This protein binds this small molecule.
Small molecule (SMILES): Cc1cc(N)nc2ccccc12

Sequence of chain 2.A:
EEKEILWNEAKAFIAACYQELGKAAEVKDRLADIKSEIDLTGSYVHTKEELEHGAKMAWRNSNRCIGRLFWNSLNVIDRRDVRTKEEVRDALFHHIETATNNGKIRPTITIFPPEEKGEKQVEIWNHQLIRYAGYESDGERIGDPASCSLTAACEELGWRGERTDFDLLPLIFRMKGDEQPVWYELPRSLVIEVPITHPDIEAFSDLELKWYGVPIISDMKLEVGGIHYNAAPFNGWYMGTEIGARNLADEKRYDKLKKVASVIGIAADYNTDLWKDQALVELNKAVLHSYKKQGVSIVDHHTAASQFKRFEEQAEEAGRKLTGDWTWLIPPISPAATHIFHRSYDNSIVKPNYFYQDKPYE

Binding-site contacts:
Ligand atom C01 contacts residue HEM1 of chain 2.B at 3.2 Å.
Ligand atom C07 contacts residue GLU243 of chain 2.A at 3.5 Å.
Ligand atom C02 contacts residue HEM1 of chain 2.B at 3.6 Å.
Ligand atom C11 contacts residue ILE218 of chain 2.A at 3.5 Å (hydrophobic).
Ligand atom C03 contacts residue PRO216 of chain 2.A at 4.0 Å (hydrophobic).
Ligand atom N05 contacts residue TRP238 of chain 2.A at 2.8 Å (h-bond).
Ligand atom C12 contacts residue HEM1 of chain 2.B at 3.8 Å.
Ligand atom C02 contacts residue ILE218 of chain 2.A at 4.1 Å (hydrophobic).
Ligand atom N05 contacts residue TYR239 of chain 2.A at 3.6 Å.
Ligand atom N05 contacts residue MET240 of chain 2.A at 4.0 Å.
Ligand atom N05 contacts residue PRO216 of chain 2.A at 3.9 Å.
Ligand atom C09 contacts residue ILE218 of chain 2.A at 4.2 Å (hydrophobic).
Ligand atom C04 contacts residue PRO216 of chain 2.A at 4.0 Å (hydrophobic).
Ligand atom C08 contacts residue HEM1 of chain 2.B at 3.5 Å.
Ligand atom N06 contacts residue HEM1 of chain 2.B at 3.6 Å.
Ligand atom C10 contacts residue ILE218 of chain 2.A at 3.5 Å (hydrophobic).
Ligand atom C10 contacts residue HEM1 of chain 2.B at 3.6 Å.
Ligand atom C01 contacts residue PHE235 of chain 2.A at 3.6 Å (hydrophobic).
Ligand atom C03 contacts residue HEM1 of chain 2.B at 3.4 Å.
Ligand atom C08 contacts residue GLU243 of chain 2.A at 3.5 Å.
Ligand atom C07 contacts residue HEM1 of chain 2.B at 3.7 Å.
Ligand atom C07 contacts residue ILE218 of chain 2.A at 4.2 Å (hydrophobic).
Ligand atom C04 contacts residue GLU243 of chain 2.A at 3.6 Å.
Ligand atom C03 contacts residue GLY237 of chain 2.A at 3.9 Å.
Ligand atom C08 contacts residue ILE218 of chain 2.A at 4.5 Å (hydrophobic).
Ligand atom C02 contacts residue GLY237 of chain 2.A at 4.2 Å.
Ligand atom C03 contacts residue TRP238 of chain 2.A at 4.1 Å (hydrophobic).
Ligand atom C01 contacts residue GLY237 of chain 2.A at 3.6 Å.
Ligand atom N05 contacts residue HEM1 of chain 2.B at 3.5 Å.
Ligand atom N06 contacts residue GLU243 of chain 2.A at 2.7 Å (salt-bridge).
Ligand atom C01 contacts residue ILE218 of chain 2.A at 4.4 Å (hydrophobic).
Ligand atom C09 contacts residue HEM1 of chain 2.B at 3.8 Å.
Ligand atom C01 contacts residue ASN236 of chain 2.A at 3.9 Å.
Ligand atom C04 contacts residue TRP238 of chain 2.A at 3.9 Å (hydrophobic).
Ligand atom C11 contacts residue PHE235 of chain 2.A at 3.9 Å (hydrophobic).
Ligand atom C12 contacts residue ILE218 of chain 2.A at 3.7 Å (hydrophobic).
Ligand atom C11 contacts residue HEM1 of chain 2.B at 3.6 Å.
Ligand atom N05 contacts residue GLU243 of chain 2.A at 2.8 Å (salt-bridge).
Ligand atom C04 contacts residue HEM1 of chain 2.B at 3.6 Å.